Binding-site contacts:
Ligand atom C11 contacts residue THR96 of chain 1.A at 3.8 Å.
Ligand atom C16 contacts residue ILE4 of chain 1.A at 3.6 Å (hydrophobic).
Ligand atom C16 contacts residue ILE100 of chain 1.A at 3.3 Å (hydrophobic).
Ligand atom O01 contacts residue ASN118 of chain 1.A at 4.1 Å.
Ligand atom C18 contacts residue HIS89 of chain 1.A at 4.1 Å.
Ligand atom C05 contacts residue ASN118 of chain 1.A at 3.7 Å.
Ligand atom C15 contacts residue GLN97 of chain 1.A at 3.0 Å.
Ligand atom C15 contacts residue ILE100 of chain 1.A at 3.8 Å (hydrophobic).
Ligand atom O06 contacts residue ALA36 of chain 1.A at 3.6 Å.
Ligand atom C08 contacts residue ILE92 of chain 1.A at 3.8 Å (hydrophobic).
Ligand atom C18 contacts residue ILE92 of chain 1.A at 3.9 Å (hydrophobic).
Ligand atom C14 contacts residue GLN93 of chain 1.A at 3.8 Å.
Ligand atom N03 contacts residue ILE92 of chain 1.A at 4.4 Å.
Ligand atom C20 contacts residue HIS89 of chain 1.A at 3.7 Å.
Ligand atom O07 contacts residue ASN118 of chain 1.A at 4.0 Å.
Ligand atom S17 contacts residue THR96 of chain 1.A at 4.3 Å.
Ligand atom C10 contacts residue TRP110 of chain 1.A at 4.3 Å (hydrophobic).
Ligand atom C19 contacts residue GLN93 of chain 1.A at 4.2 Å.
Ligand atom C19 contacts residue ILE92 of chain 1.A at 4.0 Å (hydrophobic).
Ligand atom S12 contacts residue TRP110 of chain 1.A at 4.2 Å.
Ligand atom C09 contacts residue TRP110 of chain 1.A at 4.3 Å (hydrophobic).
Ligand atom C14 contacts residue GLN97 of chain 1.A at 3.9 Å.
Ligand atom S17 contacts residue LYS123 of chain 1.A at 4.0 Å.
Ligand atom C15 contacts residue THR96 of chain 1.A at 4.3 Å.
Ligand atom C11 contacts residue TRP110 of chain 1.A at 3.5 Å (hydrophobic).
Ligand atom O07 contacts residue VAL112 of chain 1.A at 3.8 Å.
Ligand atom C19 contacts residue HIS89 of chain 1.A at 3.1 Å.
Ligand atom O07 contacts residue LEU114 of chain 1.A at 4.3 Å.
Ligand atom C09 contacts residue ILE92 of chain 1.A at 3.7 Å (hydrophobic).
Ligand atom C11 contacts residue GLN93 of chain 1.A at 4.3 Å.
Ligand atom C16 contacts residue THR96 of chain 1.A at 4.3 Å.
Ligand atom O06 contacts residue ALA32 of chain 1.A at 3.3 Å (h-bond).
Ligand atom C13 contacts residue THR96 of chain 1.A at 4.2 Å.
Ligand atom C16 contacts residue GLN97 of chain 1.A at 3.8 Å.
Ligand atom C18 contacts residue GLN93 of chain 1.A at 3.7 Å.
Ligand atom C10 contacts residue ILE92 of chain 1.A at 3.7 Å (hydrophobic).
Ligand atom S17 contacts residue TRP110 of chain 1.A at 3.7 Å.
Ligand atom O06 contacts residue ASP33 of chain 1.A at 4.3 Å.
Ligand atom C14 contacts residue THR96 of chain 1.A at 4.3 Å.
Ligand atom C20 contacts residue ILE92 of chain 1.A at 3.9 Å (hydrophobic).

This small molecule binds to this protein.
Small molecule (SMILES): CS(=O)(=O)NC(=O)c1cccc(CSc2cccs2)c1

Sequence of chain 1.A:
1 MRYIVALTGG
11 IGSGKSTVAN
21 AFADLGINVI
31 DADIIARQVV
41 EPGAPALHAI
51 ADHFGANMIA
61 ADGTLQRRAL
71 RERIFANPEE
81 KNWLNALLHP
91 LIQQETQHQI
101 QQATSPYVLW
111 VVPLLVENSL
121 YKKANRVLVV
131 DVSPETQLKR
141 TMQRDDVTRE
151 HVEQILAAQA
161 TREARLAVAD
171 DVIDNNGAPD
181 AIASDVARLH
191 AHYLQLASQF